Binding-site contacts:
Ligand atom N contacts residue THR22 of chain 1.BA at 3.8 Å.
Ligand atom C contacts residue THR1 of chain 1.BA at 1.4 Å.
Ligand atom C27 contacts residue THR52 of chain 1.BA at 3.8 Å.
Ligand atom O contacts residue ALA49 of chain 1.BA at 3.1 Å (h-bond).
Ligand atom O7 contacts residue SER168 of chain 1.BA at 3.8 Å.
Ligand atom CA contacts residue GLY47 of chain 1.BA at 3.3 Å.
Ligand atom O contacts residue THR22 of chain 1.BA at 3.3 Å (h-bond).
Ligand atom O7 contacts residue THR21 of chain 1.BA at 3.6 Å.
Ligand atom C contacts residue GLY47 of chain 1.BA at 3.5 Å.
Ligand atom O contacts residue THR1 of chain 1.BA at 2.3 Å (h-bond).
Ligand atom N contacts residue THR21 of chain 1.BA at 2.8 Å (h-bond).
Ligand atom C23 contacts residue LYS33 of chain 1.BA at 3.8 Å.
Ligand atom C contacts residue THR21 of chain 1.BA at 3.5 Å.
Ligand atom O contacts residue THR20 of chain 1.BA at 3.5 Å.
Ligand atom CA contacts residue THR1 of chain 1.BA at 2.4 Å.
Ligand atom CB contacts residue HIS116 of chain 1.V at 3.7 Å.
Ligand atom C22 contacts residue SER168 of chain 1.BA at 3.7 Å.
Ligand atom CD contacts residue THR22 of chain 1.BA at 3.7 Å.
Ligand atom C25 contacts residue THR1 of chain 1.BA at 2.8 Å.
Ligand atom C24 contacts residue THR1 of chain 1.BA at 2.5 Å.
Ligand atom N contacts residue THR1 of chain 1.BA at 3.7 Å.
Ligand atom C23 contacts residue THR1 of chain 1.BA at 2.5 Å.
Ligand atom C28 contacts residue THR20 of chain 1.BA at 3.5 Å.
Ligand atom O7 contacts residue THR1 of chain 1.BA at 3.3 Å (h-bond).
Ligand atom CB contacts residue GLY47 of chain 1.BA at 3.8 Å.
Ligand atom C23 contacts residue SER168 of chain 1.BA at 3.1 Å.
Ligand atom CG contacts residue HIS114 of chain 1.V at 3.8 Å.
Ligand atom C27 contacts residue ARG45 of chain 1.BA at 3.4 Å.
Ligand atom CB contacts residue THR20 of chain 1.BA at 3.7 Å.
Ligand atom O contacts residue SER46 of chain 1.BA at 3.7 Å.
Ligand atom O contacts residue GLY47 of chain 1.BA at 3.0 Å (h-bond).
Ligand atom CA contacts residue GLY47 of chain 1.BA at 3.6 Å.
Ligand atom C26 contacts residue THR1 of chain 1.BA at 3.6 Å.
Ligand atom C25 contacts residue GLY47 of chain 1.BA at 3.3 Å.
Ligand atom C23 contacts residue ARG19 of chain 1.BA at 3.4 Å.
Ligand atom N contacts residue GLY47 of chain 1.BA at 2.8 Å (h-bond).
Ligand atom O contacts residue THR21 of chain 1.BA at 3.0 Å (h-bond).
Ligand atom C contacts residue LYS33 of chain 1.BA at 3.8 Å.
Ligand atom C22 contacts residue THR1 of chain 1.BA at 1.5 Å.
Ligand atom CA contacts residue THR21 of chain 1.BA at 3.1 Å.

Sequence of chain 1.BA:
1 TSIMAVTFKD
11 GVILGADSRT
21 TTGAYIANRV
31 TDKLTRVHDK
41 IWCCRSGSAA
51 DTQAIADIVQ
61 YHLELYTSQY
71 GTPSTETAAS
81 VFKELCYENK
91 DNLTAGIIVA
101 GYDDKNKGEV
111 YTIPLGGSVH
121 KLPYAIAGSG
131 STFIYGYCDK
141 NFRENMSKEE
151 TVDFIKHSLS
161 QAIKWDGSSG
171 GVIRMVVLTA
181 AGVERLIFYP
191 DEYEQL

Sequence of chain 1.V:
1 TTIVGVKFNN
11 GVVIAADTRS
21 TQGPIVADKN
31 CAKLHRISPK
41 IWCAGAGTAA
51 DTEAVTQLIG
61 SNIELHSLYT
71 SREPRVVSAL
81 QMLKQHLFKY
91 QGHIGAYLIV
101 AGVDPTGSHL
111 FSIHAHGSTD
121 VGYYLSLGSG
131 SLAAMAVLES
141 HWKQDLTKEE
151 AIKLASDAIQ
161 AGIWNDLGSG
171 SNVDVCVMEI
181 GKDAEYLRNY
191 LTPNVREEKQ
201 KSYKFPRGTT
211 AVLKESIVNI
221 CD

The protein below binds the small molecule below.
Small molecule (SMILES): CC(C)C[C@H](NC(=O)[C@H](C)NC(=O)[C@@H]1CCCN1C(=O)[C@H](C)NC(=O)CN=[N+]=N)[C@@H](O)[C@H](C)CO